A small-molecule ligand and the protein it binds are described below.
Small molecule (SMILES): CC(=O)N[C@H]1[C@H](O[C@H]2[C@H](O)[C@@H](NC(C)=O)CO[C@@H]2CO)O[C@H](CO)[C@@H](O)[C@@H]1O

Sequence of chain 1.B:
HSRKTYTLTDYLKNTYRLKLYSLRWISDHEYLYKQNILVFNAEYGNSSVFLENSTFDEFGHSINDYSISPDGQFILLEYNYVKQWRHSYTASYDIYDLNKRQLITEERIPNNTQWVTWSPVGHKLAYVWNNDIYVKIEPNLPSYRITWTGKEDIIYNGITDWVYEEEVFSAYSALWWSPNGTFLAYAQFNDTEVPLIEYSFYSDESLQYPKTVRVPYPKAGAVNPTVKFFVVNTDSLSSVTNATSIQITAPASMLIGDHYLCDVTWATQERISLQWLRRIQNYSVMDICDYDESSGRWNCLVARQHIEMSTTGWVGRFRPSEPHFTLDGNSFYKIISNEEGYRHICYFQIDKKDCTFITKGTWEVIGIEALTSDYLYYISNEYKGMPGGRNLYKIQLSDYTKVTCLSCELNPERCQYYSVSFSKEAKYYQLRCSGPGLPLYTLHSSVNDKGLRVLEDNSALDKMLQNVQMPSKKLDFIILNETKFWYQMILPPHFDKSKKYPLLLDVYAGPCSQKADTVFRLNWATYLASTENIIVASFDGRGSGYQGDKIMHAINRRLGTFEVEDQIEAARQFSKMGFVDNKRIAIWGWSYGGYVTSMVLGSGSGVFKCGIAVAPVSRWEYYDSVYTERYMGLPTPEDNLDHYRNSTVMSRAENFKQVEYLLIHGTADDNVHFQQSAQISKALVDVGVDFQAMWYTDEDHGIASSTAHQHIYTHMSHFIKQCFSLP

Binding-site contacts:
Ligand atom O5 contacts residue THR205 of chain 1.B at 3.8 Å.
Ligand atom C7 contacts residue ILE168 of chain 1.B at 3.7 Å (hydrophobic).
Ligand atom O7 contacts residue ASN203 of chain 1.B at 3.7 Å.
Ligand atom N2 contacts residue ASN203 of chain 1.B at 2.9 Å (h-bond).
Ligand atom O7 contacts residue GLN201 of chain 1.B at 3.8 Å.
Ligand atom O7 contacts residue LYS241 of chain 1.B at 3.7 Å.
Ligand atom O6 contacts residue GLU206 of chain 1.B at 3.8 Å.
Ligand atom O6 contacts residue THR205 of chain 1.B at 4.2 Å.
Ligand atom O7 contacts residue THR205 of chain 1.B at 4.2 Å.
Ligand atom C8 contacts residue ILE168 of chain 1.B at 4.1 Å (hydrophobic).
Ligand atom N2 contacts residue ILE168 of chain 1.B at 3.5 Å.
Ligand atom C2 contacts residue THR205 of chain 1.B at 4.4 Å.
Ligand atom C7 contacts residue ASN203 of chain 1.B at 3.7 Å.
Ligand atom C4 contacts residue ASN203 of chain 1.B at 4.3 Å.
Ligand atom C5 contacts residue ASN203 of chain 1.B at 3.6 Å.
Ligand atom C3 contacts residue ASN203 of chain 1.B at 3.8 Å.
Ligand atom C2 contacts residue ASN203 of chain 1.B at 2.5 Å.
Ligand atom C1 contacts residue ASN203 of chain 1.B at 1.4 Å.
Ligand atom C5 contacts residue THR205 of chain 1.B at 3.9 Å.
Ligand atom C1 contacts residue THR205 of chain 1.B at 3.4 Å.
Ligand atom C8 contacts residue GLU206 of chain 1.B at 3.4 Å.
Ligand atom O5 contacts residue ASN203 of chain 1.B at 2.3 Å (h-bond).
Ligand atom O7 contacts residue ILE168 of chain 1.B at 4.1 Å.